Sequence of chain 1.A:
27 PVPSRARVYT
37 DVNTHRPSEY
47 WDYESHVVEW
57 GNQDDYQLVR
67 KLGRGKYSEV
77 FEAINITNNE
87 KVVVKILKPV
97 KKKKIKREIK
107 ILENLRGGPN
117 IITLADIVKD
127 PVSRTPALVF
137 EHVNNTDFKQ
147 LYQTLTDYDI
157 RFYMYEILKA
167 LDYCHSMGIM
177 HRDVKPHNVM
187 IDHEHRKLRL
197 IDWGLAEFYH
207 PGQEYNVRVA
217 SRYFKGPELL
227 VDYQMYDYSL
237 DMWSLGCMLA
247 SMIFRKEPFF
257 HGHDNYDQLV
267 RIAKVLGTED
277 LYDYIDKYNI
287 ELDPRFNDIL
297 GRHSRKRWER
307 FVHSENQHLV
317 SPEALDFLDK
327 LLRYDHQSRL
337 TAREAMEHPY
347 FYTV

Binding-site contacts:
Ligand atom C11 contacts residue ASP60 of chain 1.A at 4.1 Å.
Ligand atom C3 contacts residue ALA133 of chain 1.A at 3.8 Å (hydrophobic).
Ligand atom C3 contacts residue PRO132 of chain 1.A at 4.3 Å (hydrophobic).
Ligand atom C4 contacts residue ALA133 of chain 1.A at 3.5 Å (hydrophobic).
Ligand atom C contacts residue ILE92 of chain 1.A at 4.2 Å (hydrophobic).
Ligand atom C1 contacts residue ILE92 of chain 1.A at 4.2 Å (hydrophobic).
Ligand atom C4 contacts residue THR131 of chain 1.A at 3.2 Å.
Ligand atom C2 contacts residue ILE92 of chain 1.A at 3.9 Å (hydrophobic).
Ligand atom CL contacts residue VAL124 of chain 1.A at 4.3 Å.
Ligand atom C10 contacts residue TYR62 of chain 1.A at 3.9 Å (hydrophobic).
Ligand atom C11 contacts residue TYR62 of chain 1.A at 3.4 Å (hydrophobic).
Ligand atom CL contacts residue LEU64 of chain 1.A at 3.9 Å.
Ligand atom C7 contacts residue GLN59 of chain 1.A at 4.0 Å.
Ligand atom C4 contacts residue PRO132 of chain 1.A at 4.3 Å (hydrophobic).
Ligand atom C12 contacts residue TYR62 of chain 1.A at 3.4 Å (hydrophobic).
Ligand atom C5 contacts residue LYS125 of chain 1.A at 3.6 Å.
Ligand atom C6 contacts residue ASP126 of chain 1.A at 3.7 Å.
Ligand atom C13 contacts residue GLN59 of chain 1.A at 4.0 Å.
Ligand atom C8 contacts residue GLN59 of chain 1.A at 3.9 Å.
Ligand atom C8 contacts residue ASP126 of chain 1.A at 3.6 Å.
Ligand atom C3 contacts residue THR131 of chain 1.A at 3.2 Å.
Ligand atom C4 contacts residue LYS125 of chain 1.A at 3.6 Å.
Ligand atom C3 contacts residue ASP126 of chain 1.A at 3.5 Å.
Ligand atom C12 contacts residue GLN59 of chain 1.A at 3.3 Å.
Ligand atom C2 contacts residue ASP126 of chain 1.A at 3.5 Å.
Ligand atom C4 contacts residue VAL124 of chain 1.A at 4.0 Å (hydrophobic).
Ligand atom C5 contacts residue ASP126 of chain 1.A at 3.5 Å.
Ligand atom C5 contacts residue VAL124 of chain 1.A at 3.9 Å (hydrophobic).
Ligand atom CL contacts residue VAL90 of chain 1.A at 4.0 Å.
Ligand atom C2 contacts residue THR131 of chain 1.A at 4.3 Å.
Ligand atom C contacts residue ASP126 of chain 1.A at 4.3 Å.
Ligand atom C10 contacts residue GLN59 of chain 1.A at 3.6 Å.
Ligand atom C9 contacts residue GLN59 of chain 1.A at 3.7 Å.
Ligand atom C1 contacts residue ASP126 of chain 1.A at 3.6 Å.
Ligand atom C3 contacts residue ILE92 of chain 1.A at 4.3 Å (hydrophobic).
Ligand atom C11 contacts residue GLN59 of chain 1.A at 3.6 Å.
Ligand atom C4 contacts residue ASP126 of chain 1.A at 3.2 Å.
Ligand atom C5 contacts residue GLN59 of chain 1.A at 4.2 Å.
Ligand atom N contacts residue TYR62 of chain 1.A at 3.1 Å (h-bond).
Ligand atom C5 contacts residue ALA133 of chain 1.A at 4.3 Å (hydrophobic).

The small molecule below binds the protein below.
Small molecule (SMILES): Cc1ccccc1-c1ccc(CN)cc1Cl